Sequence of chain 1.A:
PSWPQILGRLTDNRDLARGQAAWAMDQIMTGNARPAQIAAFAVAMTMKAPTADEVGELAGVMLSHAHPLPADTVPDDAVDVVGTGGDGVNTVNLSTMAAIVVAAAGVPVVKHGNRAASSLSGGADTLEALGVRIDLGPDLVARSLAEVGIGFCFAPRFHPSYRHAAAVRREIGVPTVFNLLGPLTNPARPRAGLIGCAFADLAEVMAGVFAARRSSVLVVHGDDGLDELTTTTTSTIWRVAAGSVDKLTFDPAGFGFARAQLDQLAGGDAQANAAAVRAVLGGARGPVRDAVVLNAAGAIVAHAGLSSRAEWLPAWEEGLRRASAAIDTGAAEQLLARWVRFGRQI

Binding-site contacts:
Ligand atom CAJ contacts residue TRP335 of chain 1.A at 3.9 Å (hydrophobic).
Ligand atom CAJ contacts residue ALA333 of chain 1.A at 3.8 Å (hydrophobic).
Ligand atom CAF contacts residue ARG262 of chain 1.A at 3.6 Å.
Ligand atom OAM contacts residue ASP269 of chain 1.A at 3.3 Å.
Ligand atom OAL contacts residue TRP335 of chain 1.A at 4.0 Å.
Ligand atom CAA contacts residue ALA338 of chain 1.A at 3.6 Å (hydrophobic).
Ligand atom OAN contacts residue ARG262 of chain 1.A at 3.0 Å.
Ligand atom CAU contacts residue TRP335 of chain 1.A at 4.0 Å (hydrophobic).
Ligand atom CAH contacts residue ARG262 of chain 1.A at 3.0 Å.
Ligand atom CAJ contacts residue ARG262 of chain 1.A at 3.9 Å.
Ligand atom CAA contacts residue ALA327 of chain 1.A at 4.0 Å (hydrophobic).
Ligand atom CAT contacts residue ALA264 of chain 1.A at 3.9 Å (hydrophobic).
Ligand atom OAN contacts residue ALA264 of chain 1.A at 3.3 Å.
Ligand atom CAA contacts residue GLY328 of chain 1.A at 3.8 Å.
Ligand atom CAK contacts residue ARG262 of chain 1.A at 3.4 Å.
Ligand atom CAG contacts residue GLY328 of chain 1.A at 3.8 Å.
Ligand atom OAN contacts residue VAL263 of chain 1.A at 4.0 Å.
Ligand atom CAA contacts residue ALA333 of chain 1.A at 3.6 Å (hydrophobic).
Ligand atom CAX contacts residue ARG262 of chain 1.A at 3.3 Å.
Ligand atom OAE contacts residue TRP335 of chain 1.A at 3.5 Å.
Ligand atom CAK contacts residue SER267 of chain 1.A at 3.6 Å.
Ligand atom CAT contacts residue ARG262 of chain 1.A at 3.1 Å.
Ligand atom CAA contacts residue VAL324 of chain 1.A at 3.4 Å (hydrophobic).
Ligand atom CAQ contacts residue TRP335 of chain 1.A at 3.9 Å (hydrophobic).
Ligand atom CAU contacts residue ARG262 of chain 1.A at 4.0 Å.
Ligand atom CAP contacts residue ASP269 of chain 1.A at 3.4 Å.
Ligand atom CAK contacts residue ALA264 of chain 1.A at 3.5 Å (hydrophobic).
Ligand atom CAW contacts residue ARG262 of chain 1.A at 3.4 Å.
Ligand atom OAC contacts residue ALA333 of chain 1.A at 3.2 Å (h-bond).
Ligand atom CAI contacts residue ARG262 of chain 1.A at 3.5 Å.
Ligand atom CAH contacts residue ALA264 of chain 1.A at 3.4 Å (hydrophobic).
Ligand atom OAE contacts residue ARG262 of chain 1.A at 3.7 Å.
Ligand atom OAB contacts residue ARG262 of chain 1.A at 3.6 Å (salt-bridge).
Ligand atom CAR contacts residue ARG262 of chain 1.A at 3.5 Å.
Ligand atom CAP contacts residue ARG262 of chain 1.A at 3.5 Å.
Ligand atom CAK contacts residue ASP269 of chain 1.A at 3.8 Å.
Ligand atom CAV contacts residue ARG262 of chain 1.A at 3.2 Å.
Ligand atom CAS contacts residue ARG262 of chain 1.A at 3.6 Å.
Ligand atom OAL contacts residue ALA333 of chain 1.A at 3.7 Å.
Ligand atom CAI contacts residue ASP269 of chain 1.A at 3.4 Å.

The small molecule below binds the protein below.
Small molecule (SMILES): COc1cccc2c1cc(C(=O)O)c1c(C(=O)O)cc3c(c12)OCO3